Sequence of chain 3.B:
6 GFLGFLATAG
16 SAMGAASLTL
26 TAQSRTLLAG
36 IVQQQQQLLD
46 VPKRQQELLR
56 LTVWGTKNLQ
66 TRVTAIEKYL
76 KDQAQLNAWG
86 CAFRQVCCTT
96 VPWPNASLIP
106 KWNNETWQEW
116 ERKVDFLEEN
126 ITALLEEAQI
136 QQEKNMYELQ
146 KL

A protein and the small-molecule ligand that binds it are described below.
Small molecule (SMILES): CC(=O)N[C@@H]1[C@@H](O)[C@H](O)[C@@H](CO)O[C@H]1O

Sequence of chain 3.A:
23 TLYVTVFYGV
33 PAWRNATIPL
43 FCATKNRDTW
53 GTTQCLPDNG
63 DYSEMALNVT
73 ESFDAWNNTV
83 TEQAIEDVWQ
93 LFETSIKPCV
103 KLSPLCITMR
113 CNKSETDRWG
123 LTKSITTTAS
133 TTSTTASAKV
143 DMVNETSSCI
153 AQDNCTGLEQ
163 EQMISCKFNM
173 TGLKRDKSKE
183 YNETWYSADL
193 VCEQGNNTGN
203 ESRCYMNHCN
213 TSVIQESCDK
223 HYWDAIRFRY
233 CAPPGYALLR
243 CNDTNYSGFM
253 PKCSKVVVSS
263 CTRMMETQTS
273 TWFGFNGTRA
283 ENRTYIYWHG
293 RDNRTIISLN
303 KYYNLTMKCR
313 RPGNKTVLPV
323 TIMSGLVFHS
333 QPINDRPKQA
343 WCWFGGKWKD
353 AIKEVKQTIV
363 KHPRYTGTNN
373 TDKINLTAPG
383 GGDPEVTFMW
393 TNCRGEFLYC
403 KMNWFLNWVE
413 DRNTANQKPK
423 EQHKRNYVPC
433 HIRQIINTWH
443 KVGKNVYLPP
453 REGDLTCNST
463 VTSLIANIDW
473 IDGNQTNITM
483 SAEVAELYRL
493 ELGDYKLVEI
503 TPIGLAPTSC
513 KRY

Binding-site contacts:
Ligand atom C5 contacts residue ASN70 of chain 3.A at 3.8 Å.
Ligand atom C8 contacts residue SER16 of chain 3.B at 3.8 Å.
Ligand atom C7 contacts residue GLY15 of chain 3.B at 4.2 Å.
Ligand atom C1 contacts residue ASN70 of chain 3.A at 1.5 Å.
Ligand atom O7 contacts residue GLY15 of chain 3.B at 4.0 Å.
Ligand atom N2 contacts residue ASN70 of chain 3.A at 3.0 Å (h-bond).
Ligand atom C8 contacts residue ASN70 of chain 3.A at 4.1 Å.
Ligand atom C2 contacts residue ASN70 of chain 3.A at 2.5 Å.
Ligand atom O7 contacts residue ASN70 of chain 3.A at 3.2 Å (h-bond).
Ligand atom O5 contacts residue ASN70 of chain 3.A at 2.5 Å (h-bond).
Ligand atom C4 contacts residue ASN70 of chain 3.A at 4.4 Å.
Ligand atom C7 contacts residue ASN70 of chain 3.A at 3.3 Å.
Ligand atom C3 contacts residue ASN70 of chain 3.A at 3.9 Å.
Ligand atom C8 contacts residue GLY15 of chain 3.B at 3.3 Å.